Binding-site contacts:
Ligand atom C8 contacts residue ASN443 of chain 1.A at 4.4 Å.
Ligand atom O7 contacts residue ASN443 of chain 1.A at 3.4 Å (h-bond).
Ligand atom C7 contacts residue ASN443 of chain 1.A at 3.3 Å.
Ligand atom C5 contacts residue ASN443 of chain 1.A at 3.7 Å.
Ligand atom C3 contacts residue ASN443 of chain 1.A at 3.8 Å.
Ligand atom C4 contacts residue ASN443 of chain 1.A at 4.3 Å.
Ligand atom C1 contacts residue ASN443 of chain 1.A at 1.4 Å.
Ligand atom C2 contacts residue ASN443 of chain 1.A at 2.5 Å.
Ligand atom N2 contacts residue ASN443 of chain 1.A at 2.9 Å (h-bond).
Ligand atom C8 contacts residue LYS442 of chain 1.A at 3.8 Å.
Ligand atom O5 contacts residue ASN443 of chain 1.A at 2.4 Å (h-bond).

This protein binds this small molecule.
Small molecule (SMILES): CC(=O)N[C@H]1[C@H](O[C@H]2[C@H](O)[C@@H](NC(C)=O)CO[C@@H]2CO)O[C@H](CO)[C@@H](O)[C@@H]1O

Sequence of chain 1.A:
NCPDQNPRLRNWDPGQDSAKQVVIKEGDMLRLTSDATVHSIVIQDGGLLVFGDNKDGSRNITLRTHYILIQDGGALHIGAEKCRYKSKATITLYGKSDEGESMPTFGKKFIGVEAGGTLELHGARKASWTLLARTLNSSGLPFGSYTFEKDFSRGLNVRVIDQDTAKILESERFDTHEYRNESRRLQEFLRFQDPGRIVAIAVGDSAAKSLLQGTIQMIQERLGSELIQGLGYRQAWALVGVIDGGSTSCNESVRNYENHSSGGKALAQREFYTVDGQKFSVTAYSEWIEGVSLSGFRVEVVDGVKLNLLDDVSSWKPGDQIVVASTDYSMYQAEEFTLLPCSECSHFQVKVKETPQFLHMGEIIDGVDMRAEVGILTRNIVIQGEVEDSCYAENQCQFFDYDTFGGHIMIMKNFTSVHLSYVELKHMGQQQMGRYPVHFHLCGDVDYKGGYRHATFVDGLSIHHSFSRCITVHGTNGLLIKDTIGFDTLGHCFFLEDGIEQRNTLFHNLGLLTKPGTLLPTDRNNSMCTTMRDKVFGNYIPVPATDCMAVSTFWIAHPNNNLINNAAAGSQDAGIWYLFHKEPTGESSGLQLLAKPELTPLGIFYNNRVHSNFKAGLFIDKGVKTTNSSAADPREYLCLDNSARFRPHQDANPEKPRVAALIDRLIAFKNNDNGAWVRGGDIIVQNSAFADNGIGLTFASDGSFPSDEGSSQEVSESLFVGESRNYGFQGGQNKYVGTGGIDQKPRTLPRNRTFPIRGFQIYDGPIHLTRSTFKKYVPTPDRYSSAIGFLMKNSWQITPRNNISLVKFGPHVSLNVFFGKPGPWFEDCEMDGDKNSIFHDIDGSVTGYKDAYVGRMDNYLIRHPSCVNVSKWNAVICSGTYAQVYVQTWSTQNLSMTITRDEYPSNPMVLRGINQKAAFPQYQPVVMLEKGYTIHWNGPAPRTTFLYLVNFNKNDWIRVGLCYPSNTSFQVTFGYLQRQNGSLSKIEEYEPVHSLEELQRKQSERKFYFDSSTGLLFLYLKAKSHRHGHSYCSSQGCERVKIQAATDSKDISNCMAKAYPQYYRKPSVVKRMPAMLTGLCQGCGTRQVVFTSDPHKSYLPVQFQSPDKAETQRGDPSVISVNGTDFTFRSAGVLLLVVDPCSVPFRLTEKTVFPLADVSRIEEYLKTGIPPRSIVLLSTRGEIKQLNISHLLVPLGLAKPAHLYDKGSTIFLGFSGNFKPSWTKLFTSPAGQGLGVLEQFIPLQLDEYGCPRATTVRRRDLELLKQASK